Binding-site contacts:
Ligand atom C2 contacts residue TYR76 of chain 3.A at 3.6 Å (hydrophobic).
Ligand atom O9 contacts residue ARG58 of chain 3.A at 2.8 Å (salt-bridge).
Ligand atom O2 contacts residue HIS79 of chain 3.A at 3.7 Å.
Ligand atom N1 contacts residue ALA62 of chain 3.A at 3.0 Å (h-bond).
Ligand atom C15 contacts residue ALA62 of chain 3.A at 3.6 Å (hydrophobic).
Ligand atom C11 contacts residue PHE246 of chain 1.A at 3.2 Å (hydrophobic).
Ligand atom C5 contacts residue ASP139 of chain 3.A at 3.6 Å.
Ligand atom C1 contacts residue TYR76 of chain 3.A at 3.1 Å (hydrophobic).
Ligand atom O4 contacts residue ILE134 of chain 3.A at 3.6 Å.
Ligand atom C2 contacts residue ASP139 of chain 3.A at 3.7 Å.
Ligand atom N7 contacts residue ALA62 of chain 3.A at 3.3 Å (h-bond).
Ligand atom C6 contacts residue GLN64 of chain 3.A at 3.4 Å.
Ligand atom C26 contacts residue LEU66 of chain 3.A at 3.6 Å (hydrophobic).
Ligand atom C6 contacts residue PHE131 of chain 3.A at 3.2 Å (hydrophobic).
Ligand atom C4 contacts residue ASP139 of chain 3.A at 3.4 Å.
Ligand atom O10 contacts residue ARG58 of chain 3.A at 3.4 Å (salt-bridge).
Ligand atom C10 contacts residue ALA62 of chain 3.A at 3.4 Å (hydrophobic).
Ligand atom N4 contacts residue ALA62 of chain 3.A at 3.3 Å.
Ligand atom O19 contacts residue LYS249 of chain 1.A at 2.9 Å (salt-bridge).
Ligand atom C9 contacts residue ALA62 of chain 3.A at 3.6 Å (hydrophobic).
Ligand atom O2 contacts residue TYR76 of chain 3.A at 3.3 Å.
Ligand atom S1 contacts residue PHE131 of chain 3.A at 3.5 Å.
Ligand atom O1 contacts residue GLN64 of chain 3.A at 3.6 Å.
Ligand atom C24 contacts residue PHE246 of chain 1.A at 3.6 Å (hydrophobic).
Ligand atom O3 contacts residue GLN64 of chain 3.A at 2.9 Å (h-bond).
Ligand atom O3 contacts residue ALA108 of chain 3.A at 3.0 Å (h-bond).
Ligand atom C3 contacts residue ASP139 of chain 3.A at 2.9 Å.
Ligand atom O1 contacts residue TYR76 of chain 3.A at 3.2 Å.
Ligand atom N6 contacts residue ASP65 of chain 3.A at 3.6 Å.
Ligand atom C25 contacts residue PHE246 of chain 1.A at 3.7 Å (hydrophobic).
Ligand atom N6 contacts residue LEU66 of chain 3.A at 3.1 Å (h-bond).
Ligand atom C5 contacts residue PHE131 of chain 3.A at 3.3 Å (hydrophobic).
Ligand atom N6 contacts residue GLN64 of chain 3.A at 3.6 Å (h-bond).
Ligand atom N2 contacts residue PHE246 of chain 1.A at 3.2 Å.
Ligand atom N4 contacts residue PHE246 of chain 1.A at 3.6 Å.
Ligand atom C4 contacts residue GLN64 of chain 3.A at 3.7 Å.
Ligand atom C26 contacts residue ASP65 of chain 3.A at 3.4 Å.
Ligand atom N7 contacts residue GLN64 of chain 3.A at 2.9 Å (h-bond).
Ligand atom C5 contacts residue GLN64 of chain 3.A at 3.5 Å.
Ligand atom O19 contacts residue PHE246 of chain 1.A at 3.5 Å.

Sequence of chain 1.A:
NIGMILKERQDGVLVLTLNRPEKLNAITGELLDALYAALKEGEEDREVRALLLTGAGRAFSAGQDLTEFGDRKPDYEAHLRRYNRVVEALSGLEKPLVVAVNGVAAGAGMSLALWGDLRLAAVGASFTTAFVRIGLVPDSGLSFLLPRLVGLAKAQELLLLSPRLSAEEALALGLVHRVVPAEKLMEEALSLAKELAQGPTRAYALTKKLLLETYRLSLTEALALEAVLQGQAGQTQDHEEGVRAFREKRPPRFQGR

This protein binds this small molecule.
Small molecule (SMILES): CC(C)(COP(=O)(O)OP(=O)(O)OC[C@H]1O[C@@H](n2cnc3c(N)ncnc32)[C@H](O)[C@@H]1OP(=O)(O)O)[C@@H](O)C(=O)NCCC(=O)NCCSC(=O)C/C=C/CC(=O)O

Sequence of chain 3.A:
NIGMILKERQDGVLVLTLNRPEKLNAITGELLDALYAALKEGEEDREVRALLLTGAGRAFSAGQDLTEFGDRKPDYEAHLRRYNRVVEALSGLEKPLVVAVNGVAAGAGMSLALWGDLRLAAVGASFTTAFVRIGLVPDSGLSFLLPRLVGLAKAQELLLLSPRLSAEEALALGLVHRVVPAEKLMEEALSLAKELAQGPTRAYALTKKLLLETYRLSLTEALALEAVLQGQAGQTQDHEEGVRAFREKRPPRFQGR